Sequence of chain 1.F:
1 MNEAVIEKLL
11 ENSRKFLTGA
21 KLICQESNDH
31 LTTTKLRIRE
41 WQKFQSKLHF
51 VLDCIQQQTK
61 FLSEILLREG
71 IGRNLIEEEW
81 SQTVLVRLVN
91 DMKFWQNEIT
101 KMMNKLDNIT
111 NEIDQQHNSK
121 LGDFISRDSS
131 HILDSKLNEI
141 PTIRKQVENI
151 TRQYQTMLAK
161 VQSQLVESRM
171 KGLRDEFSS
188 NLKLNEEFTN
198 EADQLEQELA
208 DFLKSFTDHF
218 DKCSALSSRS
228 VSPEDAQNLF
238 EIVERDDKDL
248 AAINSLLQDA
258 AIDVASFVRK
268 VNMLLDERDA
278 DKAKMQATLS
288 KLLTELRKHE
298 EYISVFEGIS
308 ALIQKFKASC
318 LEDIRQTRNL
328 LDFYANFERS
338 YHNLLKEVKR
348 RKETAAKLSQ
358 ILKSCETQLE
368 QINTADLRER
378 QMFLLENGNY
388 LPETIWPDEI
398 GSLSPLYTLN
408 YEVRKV

Binding-site contacts:
Ligand atom C contacts residue LEU388 of chain 1.C at 3.7 Å (hydrophobic).
Ligand atom CG2 contacts residue LEU388 of chain 1.C at 3.2 Å (hydrophobic).
Ligand atom N contacts residue GLU390 of chain 1.C at 3.6 Å.
Ligand atom C contacts residue SER126 of chain 1.F at 3.4 Å.
Ligand atom N contacts residue GLY385 of chain 1.C at 2.8 Å (h-bond).
Ligand atom N contacts residue ASN386 of chain 1.C at 3.7 Å.
Ligand atom CA contacts residue ASN386 of chain 1.C at 3.4 Å.
Ligand atom N contacts residue GLY385 of chain 1.C at 3.0 Å (h-bond).
Ligand atom C contacts residue GLU390 of chain 1.C at 3.3 Å.
Ligand atom O contacts residue GLU390 of chain 1.C at 3.6 Å.
Ligand atom N contacts residue SER126 of chain 1.F at 3.8 Å.
Ligand atom CA contacts residue LEU388 of chain 1.C at 3.5 Å (hydrophobic).
Ligand atom C contacts residue GLY385 of chain 1.C at 3.5 Å.
Ligand atom CZ contacts residue PHE334 of chain 1.F at 3.7 Å (hydrophobic).
Ligand atom CA contacts residue GLU390 of chain 1.C at 3.6 Å.
Ligand atom CB contacts residue THR391 of chain 1.C at 3.5 Å.
Ligand atom CE2 contacts residue PRO389 of chain 1.C at 3.8 Å (hydrophobic).
Ligand atom CA contacts residue GLY385 of chain 1.C at 3.5 Å.
Ligand atom CZ contacts residue PRO389 of chain 1.C at 3.6 Å (hydrophobic).
Ligand atom CA contacts residue GLY385 of chain 1.C at 3.2 Å.
Ligand atom C contacts residue SER126 of chain 1.F at 3.8 Å.
Ligand atom O contacts residue GLU390 of chain 1.C at 2.5 Å (salt-bridge).
Ligand atom O contacts residue SER126 of chain 1.F at 3.5 Å (h-bond).
Ligand atom CA contacts residue SER126 of chain 1.F at 3.8 Å.
Ligand atom C contacts residue GLU390 of chain 1.C at 3.8 Å.
Ligand atom N contacts residue LEU388 of chain 1.C at 3.5 Å (h-bond).
Ligand atom CE2 contacts residue TYR387 of chain 1.C at 3.6 Å (hydrophobic).
Ligand atom N contacts residue PHE124 of chain 1.F at 3.0 Å (h-bond).
Ligand atom CE2 contacts residue LEU388 of chain 1.C at 3.8 Å (hydrophobic).
Ligand atom CB contacts residue PHE124 of chain 1.F at 3.0 Å (hydrophobic).
Ligand atom CZ contacts residue TYR387 of chain 1.C at 3.6 Å (hydrophobic).
Ligand atom O contacts residue SER126 of chain 1.F at 3.4 Å.
Ligand atom CD1 contacts residue PHE124 of chain 1.F at 3.7 Å (hydrophobic).
Ligand atom CA contacts residue PHE124 of chain 1.F at 3.6 Å (hydrophobic).
Ligand atom CB contacts residue GLY385 of chain 1.C at 3.8 Å.
Ligand atom O contacts residue PRO389 of chain 1.C at 3.2 Å.
Ligand atom N contacts residue SER126 of chain 1.F at 3.8 Å.
Ligand atom CE2 contacts residue PHE330 of chain 1.F at 3.8 Å (hydrophobic).
Ligand atom CE1 contacts residue PRO389 of chain 1.C at 3.7 Å (hydrophobic).
Ligand atom CG2 contacts residue GLU390 of chain 1.C at 3.8 Å.

A small-molecule ligand and the protein it binds are described below.
Small molecule (SMILES): CC(C)[C@H](NC(=O)[C@H](CO)NC(=O)CNC(=O)[C@H](C)NC(=O)[C@H](C)NC(=O)[C@H](Cc1ccccc1)NC(=O)[C@@H]1CCCN1)C(=O)NCC(=O)N[C@@H](C)C=O

Sequence of chain 1.C:
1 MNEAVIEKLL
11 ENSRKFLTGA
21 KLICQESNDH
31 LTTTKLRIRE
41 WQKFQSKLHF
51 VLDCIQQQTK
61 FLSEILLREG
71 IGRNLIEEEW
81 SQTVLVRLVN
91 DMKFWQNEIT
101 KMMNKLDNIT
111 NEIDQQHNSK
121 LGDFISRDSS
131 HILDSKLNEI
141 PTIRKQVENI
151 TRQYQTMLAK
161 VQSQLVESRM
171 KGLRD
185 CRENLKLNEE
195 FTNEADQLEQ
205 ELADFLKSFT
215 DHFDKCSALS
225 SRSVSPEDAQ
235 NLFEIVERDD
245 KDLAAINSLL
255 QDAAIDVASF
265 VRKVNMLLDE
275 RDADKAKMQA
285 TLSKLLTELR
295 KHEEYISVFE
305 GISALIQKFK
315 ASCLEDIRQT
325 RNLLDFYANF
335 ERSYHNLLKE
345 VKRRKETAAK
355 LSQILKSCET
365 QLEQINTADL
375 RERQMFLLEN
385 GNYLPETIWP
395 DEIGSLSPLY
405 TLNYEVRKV